Binding-site contacts:
Ligand atom C4 contacts residue TYR145 of chain 6.A at 3.6 Å (hydrophobic).
Ligand atom C9 contacts residue TYR145 of chain 6.A at 4.2 Å (hydrophobic).
Ligand atom C8 contacts residue ALA146 of chain 6.A at 4.4 Å (hydrophobic).
Ligand atom C6 contacts residue ALA146 of chain 6.A at 4.2 Å (hydrophobic).
Ligand atom C11 contacts residue TYR250 of chain 10.A at 3.7 Å (hydrophobic).
Ligand atom C5 contacts residue TYR145 of chain 6.A at 3.3 Å (hydrophobic).
Ligand atom N5 contacts residue TYR145 of chain 6.A at 2.6 Å (h-bond).
Ligand atom O1B contacts residue ALA146 of chain 6.A at 3.2 Å.
Ligand atom O1A contacts residue SER147 of chain 6.A at 2.8 Å (h-bond).
Ligand atom C11 contacts residue ARG143 of chain 6.A at 4.0 Å.
Ligand atom O4 contacts residue ASN251 of chain 10.A at 4.2 Å.
Ligand atom N5 contacts residue TYR250 of chain 10.A at 4.4 Å.
Ligand atom O10 contacts residue TYR250 of chain 10.A at 2.7 Å (h-bond).
Ligand atom O4 contacts residue TYR145 of chain 6.A at 4.2 Å.
Ligand atom O4 contacts residue TYR250 of chain 10.A at 3.4 Å.
Ligand atom C4 contacts residue PRO252 of chain 10.A at 3.8 Å (hydrophobic).
Ligand atom O1A contacts residue PRO252 of chain 10.A at 3.3 Å.
Ligand atom C6 contacts residue TYR145 of chain 6.A at 3.4 Å (hydrophobic).
Ligand atom C10 contacts residue TYR250 of chain 10.A at 3.5 Å (hydrophobic).
Ligand atom C1 contacts residue PRO252 of chain 10.A at 4.1 Å (hydrophobic).
Ligand atom C3 contacts residue PRO252 of chain 10.A at 3.9 Å (hydrophobic).
Ligand atom O1A contacts residue ALA146 of chain 6.A at 4.2 Å.
Ligand atom C1 contacts residue SER147 of chain 6.A at 3.6 Å.
Ligand atom C11 contacts residue TYR145 of chain 6.A at 3.7 Å (hydrophobic).
Ligand atom O1B contacts residue ASN148 of chain 6.A at 4.3 Å.
Ligand atom O4 contacts residue PRO252 of chain 10.A at 3.8 Å.
Ligand atom O8 contacts residue ALA146 of chain 6.A at 3.3 Å.
Ligand atom O1B contacts residue SER147 of chain 6.A at 3.1 Å (h-bond).
Ligand atom C1 contacts residue ALA146 of chain 6.A at 3.9 Å (hydrophobic).
Ligand atom C10 contacts residue TYR145 of chain 6.A at 3.6 Å (hydrophobic).
Ligand atom C7 contacts residue TYR145 of chain 6.A at 3.8 Å (hydrophobic).

Sequence of chain 6.A:
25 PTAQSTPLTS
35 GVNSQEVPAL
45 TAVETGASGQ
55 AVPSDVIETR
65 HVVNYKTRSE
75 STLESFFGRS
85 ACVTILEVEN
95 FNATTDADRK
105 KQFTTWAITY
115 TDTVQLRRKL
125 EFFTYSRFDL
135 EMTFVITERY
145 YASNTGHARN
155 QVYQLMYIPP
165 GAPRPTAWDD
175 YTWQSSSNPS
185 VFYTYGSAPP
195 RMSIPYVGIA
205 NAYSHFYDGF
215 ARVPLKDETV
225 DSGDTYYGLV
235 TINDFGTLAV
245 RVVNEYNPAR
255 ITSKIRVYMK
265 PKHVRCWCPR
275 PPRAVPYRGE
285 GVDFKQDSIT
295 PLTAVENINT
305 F

Sequence of chain 10.A:
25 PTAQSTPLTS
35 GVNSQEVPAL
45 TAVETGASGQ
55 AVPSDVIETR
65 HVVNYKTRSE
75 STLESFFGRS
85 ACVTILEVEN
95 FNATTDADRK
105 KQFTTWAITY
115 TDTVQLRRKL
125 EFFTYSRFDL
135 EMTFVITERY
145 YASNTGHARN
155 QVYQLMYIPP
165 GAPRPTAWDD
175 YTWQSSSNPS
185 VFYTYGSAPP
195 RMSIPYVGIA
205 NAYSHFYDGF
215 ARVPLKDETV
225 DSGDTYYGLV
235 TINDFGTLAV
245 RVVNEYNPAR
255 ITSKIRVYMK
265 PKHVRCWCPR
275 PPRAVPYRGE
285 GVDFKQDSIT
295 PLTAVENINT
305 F

This small molecule binds to this protein.
Small molecule (SMILES): CC(=O)N[C@H]1[C@H]([C@H](O)[C@H](O)CO)O[C@@](O)(C(=O)O)C[C@@H]1O